Sequence of chain 1.F:
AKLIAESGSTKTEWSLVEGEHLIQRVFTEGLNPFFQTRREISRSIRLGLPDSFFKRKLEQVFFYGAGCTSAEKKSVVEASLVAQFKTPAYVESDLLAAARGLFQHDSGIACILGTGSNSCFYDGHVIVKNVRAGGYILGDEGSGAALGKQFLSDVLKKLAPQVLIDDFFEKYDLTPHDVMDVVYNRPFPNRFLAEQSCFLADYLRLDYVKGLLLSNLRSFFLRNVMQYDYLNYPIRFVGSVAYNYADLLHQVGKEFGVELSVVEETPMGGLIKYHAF

Sequence of chain 1.B:
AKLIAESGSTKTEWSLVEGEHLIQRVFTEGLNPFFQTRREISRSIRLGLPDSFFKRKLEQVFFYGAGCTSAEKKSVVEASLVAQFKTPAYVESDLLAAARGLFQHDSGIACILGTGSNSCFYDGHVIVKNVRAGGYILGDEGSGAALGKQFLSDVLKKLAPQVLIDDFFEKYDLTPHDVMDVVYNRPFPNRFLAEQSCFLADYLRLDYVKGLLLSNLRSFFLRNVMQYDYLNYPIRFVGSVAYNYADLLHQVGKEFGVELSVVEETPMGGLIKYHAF

Binding-site contacts:
Ligand atom O5 contacts residue SER118 of chain 1.F at 3.7 Å.
Ligand atom O5 contacts residue ASP141 of chain 1.F at 4.0 Å.
Ligand atom C5 contacts residue SER118 of chain 1.F at 3.9 Å.
Ligand atom O7 contacts residue ALA67 of chain 1.F at 3.9 Å.
Ligand atom C3 contacts residue ALA134 of chain 1.F at 3.9 Å (hydrophobic).
Ligand atom O10 contacts residue ALA134 of chain 1.F at 3.9 Å.
Ligand atom C2 contacts residue ALA67 of chain 1.F at 3.9 Å (hydrophobic).
Ligand atom C11 contacts residue GLY68 of chain 1.F at 3.5 Å.
Ligand atom O1 contacts residue GLY136 of chain 1.F at 3.9 Å.
Ligand atom C6 contacts residue SER118 of chain 1.F at 3.7 Å.
Ligand atom C8 contacts residue GLY136 of chain 1.F at 3.6 Å.
Ligand atom C1 contacts residue ASP141 of chain 1.F at 3.5 Å.
Ligand atom O4 contacts residue ASP95 of chain 1.F at 2.9 Å (salt-bridge).
Ligand atom C6 contacts residue ASP95 of chain 1.F at 3.7 Å.
Ligand atom O6 contacts residue ASP95 of chain 1.F at 2.8 Å (salt-bridge).
Ligand atom C10 contacts residue ALA134 of chain 1.F at 3.9 Å (hydrophobic).
Ligand atom O10 contacts residue THR70 of chain 1.F at 3.7 Å.
Ligand atom O10 contacts residue ASN119 of chain 1.F at 3.9 Å.
Ligand atom C10 contacts residue THR70 of chain 1.F at 3.4 Å.
Ligand atom O1 contacts residue ASP141 of chain 1.F at 2.6 Å (salt-bridge).
Ligand atom O7 contacts residue ASN33 of chain 1.F at 2.9 Å (h-bond).
Ligand atom C4 contacts residue ALA67 of chain 1.F at 3.7 Å (hydrophobic).
Ligand atom C4 contacts residue ASP95 of chain 1.F at 3.4 Å.
Ligand atom O1 contacts residue GLY117 of chain 1.F at 3.9 Å.
Ligand atom C7 contacts residue GLY68 of chain 1.F at 4.0 Å.
Ligand atom C8 contacts residue PHE35 of chain 1.F at 3.7 Å (hydrophobic).
Ligand atom C6 contacts residue GLY117 of chain 1.F at 3.6 Å.
Ligand atom C6 contacts residue ILE113 of chain 1.F at 3.7 Å (hydrophobic).
Ligand atom C5 contacts residue ASN119 of chain 1.F at 4.0 Å.
Ligand atom C11 contacts residue THR70 of chain 1.F at 3.7 Å.
Ligand atom O6 contacts residue ILE113 of chain 1.F at 3.9 Å.
Ligand atom C11 contacts residue CYS69 of chain 1.F at 3.7 Å (hydrophobic).
Ligand atom O5 contacts residue GLY117 of chain 1.F at 3.3 Å.
Ligand atom C11 contacts residue SER94 of chain 1.F at 3.6 Å.
Ligand atom O3 contacts residue ALA67 of chain 1.F at 3.7 Å.
Ligand atom C8 contacts residue MET181 of chain 1.B at 3.6 Å (hydrophobic).
Ligand atom O11 contacts residue THR70 of chain 1.F at 3.2 Å.
Ligand atom O3 contacts residue GLY68 of chain 1.F at 3.2 Å (h-bond).
Ligand atom O7 contacts residue GLY68 of chain 1.F at 3.3 Å (h-bond).
Ligand atom O4 contacts residue ASN119 of chain 1.F at 3.0 Å (h-bond).

A protein and the small-molecule ligand that binds it are described below.
Small molecule (SMILES): CC(=O)N[C@@H]1[C@@H](O[C@H](C)C(=O)O)[C@H](O)[C@@H](CO)O[C@H]1O